Sequence of chain 1.C:
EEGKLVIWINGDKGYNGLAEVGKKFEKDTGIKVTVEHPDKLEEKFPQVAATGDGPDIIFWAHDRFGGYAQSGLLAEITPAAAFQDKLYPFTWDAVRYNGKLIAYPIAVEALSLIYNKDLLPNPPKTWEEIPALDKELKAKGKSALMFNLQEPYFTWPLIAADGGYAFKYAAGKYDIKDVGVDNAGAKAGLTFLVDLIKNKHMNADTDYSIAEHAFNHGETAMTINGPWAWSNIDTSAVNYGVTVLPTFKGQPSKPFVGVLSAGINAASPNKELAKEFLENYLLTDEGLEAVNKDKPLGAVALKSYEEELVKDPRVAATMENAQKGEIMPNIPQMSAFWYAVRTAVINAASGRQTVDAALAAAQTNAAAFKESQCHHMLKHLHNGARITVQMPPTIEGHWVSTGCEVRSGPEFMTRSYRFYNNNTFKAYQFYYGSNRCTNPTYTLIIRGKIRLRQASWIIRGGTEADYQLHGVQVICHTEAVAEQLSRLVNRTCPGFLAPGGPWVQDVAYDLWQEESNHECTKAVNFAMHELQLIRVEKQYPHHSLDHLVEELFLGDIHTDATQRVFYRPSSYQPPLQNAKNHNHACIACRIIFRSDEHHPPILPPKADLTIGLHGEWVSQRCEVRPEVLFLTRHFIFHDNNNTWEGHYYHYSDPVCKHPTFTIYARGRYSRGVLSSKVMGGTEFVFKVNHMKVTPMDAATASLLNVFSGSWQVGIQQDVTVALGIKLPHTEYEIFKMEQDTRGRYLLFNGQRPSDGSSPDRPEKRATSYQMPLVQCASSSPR

The small molecule below binds the protein below.
Small molecule (SMILES): C[N+](C)(CCCS(=O)(=O)[O-])Cc1ccccc1

Binding-site contacts:
Ligand atom S11 contacts residue TYR437 of chain 1.C at 3.9 Å.
Ligand atom C10 contacts residue TYR437 of chain 1.C at 3.7 Å (hydrophobic).
Ligand atom O14 contacts residue TYR437 of chain 1.C at 4.1 Å.
Ligand atom C3 contacts residue LEU490 of chain 1.C at 3.6 Å (hydrophobic).
Ligand atom C2 contacts residue VAL529 of chain 1.C at 3.4 Å (hydrophobic).
Ligand atom C3 contacts residue VAL529 of chain 1.C at 4.4 Å (hydrophobic).
Ligand atom C17 contacts residue TYR447 of chain 1.C at 3.9 Å (hydrophobic).
Ligand atom C17 contacts residue THR446 of chain 1.C at 3.4 Å.
Ligand atom C2 contacts residue LEU490 of chain 1.C at 4.1 Å (hydrophobic).
Ligand atom C17 contacts residue VAL486 of chain 1.C at 4.3 Å (hydrophobic).
Ligand atom O15 contacts residue GLY438 of chain 1.C at 3.3 Å.
Ligand atom C1 contacts residue TYR447 of chain 1.C at 3.8 Å (hydrophobic).
Ligand atom C10 contacts residue TYR447 of chain 1.C at 4.4 Å (hydrophobic).
Ligand atom C2 contacts residue TYR447 of chain 1.C at 3.6 Å (hydrophobic).
Ligand atom O14 contacts residue GLY438 of chain 1.C at 3.5 Å.
Ligand atom C13 contacts residue VAL486 of chain 1.C at 3.4 Å (hydrophobic).
Ligand atom C13 contacts residue LEU490 of chain 1.C at 3.9 Å (hydrophobic).
Ligand atom S11 contacts residue THR446 of chain 1.C at 4.1 Å.
Ligand atom C13 contacts residue GLN489 of chain 1.C at 3.3 Å.
Ligand atom C1 contacts residue VAL529 of chain 1.C at 3.8 Å (hydrophobic).
Ligand atom N8 contacts residue GLN489 of chain 1.C at 3.8 Å.
Ligand atom C9 contacts residue TYR447 of chain 1.C at 3.5 Å (hydrophobic).
Ligand atom S11 contacts residue GLY438 of chain 1.C at 4.0 Å.
Ligand atom O15 contacts residue TYR437 of chain 1.C at 3.1 Å (h-bond).
Ligand atom C10 contacts residue THR446 of chain 1.C at 3.5 Å.
Ligand atom C12 contacts residue GLN489 of chain 1.C at 3.1 Å.
Ligand atom O14 contacts residue THR446 of chain 1.C at 3.2 Å.
Ligand atom C3 contacts residue TYR447 of chain 1.C at 3.7 Å (hydrophobic).